A protein and the small-molecule ligand that binds it are described below.
Small molecule (SMILES): CN1CCN(CCOc2cc3ncc(-c4cc(N)nc(Cl)c4)n3cc2S(=O)(=O)C(C)(C)C)CC1

Binding-site contacts:
Ligand atom C34 contacts residue GLY100 of chain 1.I at 3.7 Å.
Ligand atom N9 contacts residue ALA44 of chain 1.I at 3.8 Å.
Ligand atom O10 contacts residue GLY100 of chain 1.I at 3.9 Å.
Ligand atom N26 contacts residue ASP163 of chain 1.I at 3.0 Å (salt-bridge).
Ligand atom C12 contacts residue PRO98 of chain 1.I at 3.8 Å (hydrophobic).
Ligand atom CL25 contacts residue THR94 of chain 1.I at 3.4 Å.
Ligand atom C3 contacts residue TYR96 of chain 1.I at 3.9 Å (hydrophobic).
Ligand atom N26 contacts residue ALA162 of chain 1.I at 3.8 Å.
Ligand atom C23 contacts residue LEU78 of chain 1.I at 3.7 Å (hydrophobic).
Ligand atom C4 contacts residue MET97 of chain 1.I at 3.9 Å (hydrophobic).
Ligand atom C33 contacts residue SER24 of chain 1.I at 3.5 Å.
Ligand atom CL25 contacts residue LYS46 of chain 1.I at 3.9 Å.
Ligand atom CL25 contacts residue LEU78 of chain 1.I at 3.9 Å.
Ligand atom O30 contacts residue LEU23 of chain 1.I at 3.5 Å.
Ligand atom C11 contacts residue PRO98 of chain 1.I at 3.8 Å (hydrophobic).
Ligand atom C11 contacts residue GLY100 of chain 1.I at 3.8 Å.
Ligand atom C7 contacts residue ALA44 of chain 1.I at 3.8 Å (hydrophobic).
Ligand atom C8 contacts residue ALA44 of chain 1.I at 3.4 Å (hydrophobic).
Ligand atom C12 contacts residue GLY100 of chain 1.I at 3.9 Å.
Ligand atom C7 contacts residue LEU152 of chain 1.I at 3.9 Å (hydrophobic).
Ligand atom C11 contacts residue TYR96 of chain 1.I at 3.6 Å (hydrophobic).
Ligand atom N9 contacts residue TYR96 of chain 1.I at 3.9 Å.
Ligand atom C8 contacts residue MET97 of chain 1.I at 3.8 Å (hydrophobic).
Ligand atom C2 contacts residue MET97 of chain 1.I at 3.8 Å (hydrophobic).
Ligand atom C24 contacts residue VAL31 of chain 1.I at 4.0 Å (hydrophobic).
Ligand atom C11 contacts residue MET97 of chain 1.I at 3.5 Å (hydrophobic).
Ligand atom O29 contacts residue VAL31 of chain 1.I at 3.5 Å.
Ligand atom N9 contacts residue MET97 of chain 1.I at 2.9 Å (h-bond).
Ligand atom C3 contacts residue MET97 of chain 1.I at 3.0 Å (hydrophobic).
Ligand atom C24 contacts residue THR94 of chain 1.I at 3.7 Å.
Ligand atom O29 contacts residue SER24 of chain 1.I at 3.5 Å.
Ligand atom C21 contacts residue ALA162 of chain 1.I at 3.9 Å (hydrophobic).
Ligand atom C24 contacts residue LEU78 of chain 1.I at 3.7 Å (hydrophobic).
Ligand atom C14 contacts residue LEU152 of chain 1.I at 3.8 Å (hydrophobic).
Ligand atom C20 contacts residue LEU152 of chain 1.I at 3.6 Å (hydrophobic).
Ligand atom C8 contacts residue LEU152 of chain 1.I at 3.9 Å (hydrophobic).
Ligand atom C8 contacts residue GLU95 of chain 1.I at 3.6 Å.
Ligand atom C14 contacts residue VAL31 of chain 1.I at 3.8 Å (hydrophobic).
Ligand atom C6 contacts residue VAL31 of chain 1.I at 3.7 Å (hydrophobic).
Ligand atom C34 contacts residue SER101 of chain 1.I at 3.7 Å.

Sequence of chain 1.I:
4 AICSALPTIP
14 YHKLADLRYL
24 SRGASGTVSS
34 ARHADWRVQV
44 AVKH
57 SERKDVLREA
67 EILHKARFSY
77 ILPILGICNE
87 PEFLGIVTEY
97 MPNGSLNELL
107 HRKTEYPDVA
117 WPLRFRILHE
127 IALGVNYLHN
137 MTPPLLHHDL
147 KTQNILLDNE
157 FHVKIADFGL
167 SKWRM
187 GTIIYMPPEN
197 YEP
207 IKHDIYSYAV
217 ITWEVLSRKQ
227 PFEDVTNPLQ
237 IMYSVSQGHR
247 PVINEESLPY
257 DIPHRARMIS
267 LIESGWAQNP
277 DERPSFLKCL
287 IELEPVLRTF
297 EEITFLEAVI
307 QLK